The small molecule below binds the protein below.
Small molecule (SMILES): CC(=O)N[C@@H]1[C@@H](O)[C@H](O)[C@@H](CO)O[C@H]1O

Sequence of chain 1.A:
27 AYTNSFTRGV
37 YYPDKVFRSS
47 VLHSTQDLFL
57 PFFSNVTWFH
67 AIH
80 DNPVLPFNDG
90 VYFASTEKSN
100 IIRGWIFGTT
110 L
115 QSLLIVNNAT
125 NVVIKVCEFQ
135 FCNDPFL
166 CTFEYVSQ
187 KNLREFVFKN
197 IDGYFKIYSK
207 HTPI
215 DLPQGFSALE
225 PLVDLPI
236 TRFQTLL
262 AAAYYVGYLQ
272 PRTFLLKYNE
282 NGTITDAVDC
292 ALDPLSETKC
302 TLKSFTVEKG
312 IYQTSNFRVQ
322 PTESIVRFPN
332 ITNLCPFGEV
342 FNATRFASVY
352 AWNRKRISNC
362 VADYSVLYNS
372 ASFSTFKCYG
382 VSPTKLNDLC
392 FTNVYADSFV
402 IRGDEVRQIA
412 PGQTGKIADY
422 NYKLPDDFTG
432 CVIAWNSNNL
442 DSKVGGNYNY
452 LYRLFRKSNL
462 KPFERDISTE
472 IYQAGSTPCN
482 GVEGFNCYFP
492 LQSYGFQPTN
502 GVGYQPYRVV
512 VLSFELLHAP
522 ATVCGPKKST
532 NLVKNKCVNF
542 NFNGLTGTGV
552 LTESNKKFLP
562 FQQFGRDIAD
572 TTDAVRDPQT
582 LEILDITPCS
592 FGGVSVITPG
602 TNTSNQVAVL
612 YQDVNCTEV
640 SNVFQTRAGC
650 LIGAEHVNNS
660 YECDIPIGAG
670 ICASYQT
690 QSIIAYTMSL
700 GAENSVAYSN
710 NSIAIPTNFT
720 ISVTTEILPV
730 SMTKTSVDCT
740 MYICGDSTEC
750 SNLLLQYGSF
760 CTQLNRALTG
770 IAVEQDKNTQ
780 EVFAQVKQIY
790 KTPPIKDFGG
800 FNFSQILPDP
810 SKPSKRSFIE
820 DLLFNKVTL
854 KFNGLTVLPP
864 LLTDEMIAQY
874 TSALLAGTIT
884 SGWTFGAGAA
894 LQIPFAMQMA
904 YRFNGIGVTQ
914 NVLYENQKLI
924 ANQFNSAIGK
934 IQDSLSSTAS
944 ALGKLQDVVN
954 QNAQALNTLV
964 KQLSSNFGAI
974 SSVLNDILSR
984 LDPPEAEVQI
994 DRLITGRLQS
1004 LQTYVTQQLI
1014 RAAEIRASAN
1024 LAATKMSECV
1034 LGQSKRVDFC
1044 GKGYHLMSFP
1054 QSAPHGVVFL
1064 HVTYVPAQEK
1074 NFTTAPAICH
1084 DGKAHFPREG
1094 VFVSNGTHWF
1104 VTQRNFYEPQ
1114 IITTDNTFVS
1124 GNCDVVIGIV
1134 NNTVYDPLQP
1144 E

Binding-site contacts:
Ligand atom O5 contacts residue ASN657 of chain 1.A at 2.3 Å (h-bond).
Ligand atom C4 contacts residue ASN657 of chain 1.A at 4.2 Å.
Ligand atom C7 contacts residue ASN657 of chain 1.A at 4.0 Å.
Ligand atom C5 contacts residue ASN657 of chain 1.A at 3.6 Å.
Ligand atom C8 contacts residue HIS655 of chain 1.A at 3.6 Å.
Ligand atom C2 contacts residue ASN657 of chain 1.A at 2.5 Å.
Ligand atom N2 contacts residue ASN657 of chain 1.A at 3.0 Å (h-bond).
Ligand atom C3 contacts residue ASN657 of chain 1.A at 3.8 Å.
Ligand atom C1 contacts residue ASN657 of chain 1.A at 1.4 Å.